Sequence of chain 18.B:
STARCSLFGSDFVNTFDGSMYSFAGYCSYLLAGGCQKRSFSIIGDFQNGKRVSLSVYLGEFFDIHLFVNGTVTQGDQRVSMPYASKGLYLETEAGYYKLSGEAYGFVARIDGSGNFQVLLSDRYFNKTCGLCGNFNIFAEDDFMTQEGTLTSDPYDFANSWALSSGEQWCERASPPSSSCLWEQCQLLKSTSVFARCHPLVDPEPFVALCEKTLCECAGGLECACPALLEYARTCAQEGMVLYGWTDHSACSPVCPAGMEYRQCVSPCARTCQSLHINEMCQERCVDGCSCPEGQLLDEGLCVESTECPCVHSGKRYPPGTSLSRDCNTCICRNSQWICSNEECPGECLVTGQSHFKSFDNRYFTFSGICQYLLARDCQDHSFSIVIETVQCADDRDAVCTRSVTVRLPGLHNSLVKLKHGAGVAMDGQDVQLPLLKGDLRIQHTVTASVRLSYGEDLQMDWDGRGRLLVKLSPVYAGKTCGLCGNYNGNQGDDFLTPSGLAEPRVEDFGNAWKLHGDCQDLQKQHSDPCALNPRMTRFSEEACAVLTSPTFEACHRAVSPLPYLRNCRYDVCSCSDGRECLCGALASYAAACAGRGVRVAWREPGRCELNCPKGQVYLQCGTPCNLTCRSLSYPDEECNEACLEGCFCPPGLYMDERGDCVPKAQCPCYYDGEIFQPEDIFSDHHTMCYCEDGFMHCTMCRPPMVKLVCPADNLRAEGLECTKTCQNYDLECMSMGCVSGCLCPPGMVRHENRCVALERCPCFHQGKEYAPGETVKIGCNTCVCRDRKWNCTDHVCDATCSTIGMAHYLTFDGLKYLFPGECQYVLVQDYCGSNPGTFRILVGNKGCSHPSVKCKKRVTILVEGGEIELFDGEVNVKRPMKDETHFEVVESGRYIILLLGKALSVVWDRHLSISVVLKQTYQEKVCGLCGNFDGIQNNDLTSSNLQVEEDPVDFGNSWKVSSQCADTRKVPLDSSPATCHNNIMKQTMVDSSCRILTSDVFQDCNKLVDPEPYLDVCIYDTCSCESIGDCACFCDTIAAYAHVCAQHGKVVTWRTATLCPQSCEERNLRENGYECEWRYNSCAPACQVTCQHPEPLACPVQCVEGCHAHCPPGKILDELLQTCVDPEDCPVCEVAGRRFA

A small-molecule ligand and the protein it binds are described below.
Small molecule (SMILES): CC(=O)N[C@H]1[C@H](O[C@H]2[C@H](O)[C@@H](NC(C)=O)CO[C@@H]2CO)O[C@H](CO)[C@@H](O[C@@H]2O[C@H](CO)[C@@H](O)[C@H](O)[C@@H]2O)[C@@H]1O

Binding-site contacts:
Ligand atom C8 contacts residue THR101 of chain 18.B at 3.5 Å.
Ligand atom C2 contacts residue ASN99 of chain 18.B at 2.5 Å.
Ligand atom O5 contacts residue PHE97 of chain 18.B at 4.0 Å.
Ligand atom N2 contacts residue THR101 of chain 18.B at 3.2 Å (h-bond).
Ligand atom O7 contacts residue ASN99 of chain 18.B at 4.2 Å.
Ligand atom C5 contacts residue PHE97 of chain 18.B at 3.8 Å (hydrophobic).
Ligand atom O5 contacts residue ASN99 of chain 18.B at 2.4 Å (h-bond).
Ligand atom N2 contacts residue ASN99 of chain 18.B at 2.8 Å (h-bond).
Ligand atom C4 contacts residue ASN99 of chain 18.B at 4.2 Å.
Ligand atom C6 contacts residue PHE97 of chain 18.B at 3.7 Å (hydrophobic).
Ligand atom C8 contacts residue ARG108 of chain 18.B at 4.1 Å.
Ligand atom C7 contacts residue PHE97 of chain 18.B at 4.0 Å (hydrophobic).
Ligand atom C2 contacts residue THR101 of chain 18.B at 4.2 Å.
Ligand atom C8 contacts residue PHE97 of chain 18.B at 4.1 Å (hydrophobic).
Ligand atom C1 contacts residue ASN99 of chain 18.B at 1.4 Å.
Ligand atom C7 contacts residue THR101 of chain 18.B at 3.9 Å.
Ligand atom C8 contacts residue ASN99 of chain 18.B at 4.1 Å.
Ligand atom O7 contacts residue PHE97 of chain 18.B at 3.5 Å.
Ligand atom C3 contacts residue ASN99 of chain 18.B at 3.8 Å.
Ligand atom C7 contacts residue ASN99 of chain 18.B at 3.8 Å.
Ligand atom C1 contacts residue THR101 of chain 18.B at 4.5 Å.
Ligand atom C5 contacts residue ASN99 of chain 18.B at 3.7 Å.